Binding-site contacts:
Ligand atom CAJ contacts residue MET91 of chain 1.B at 3.8 Å (hydrophobic).
Ligand atom CAH contacts residue HIS227 of chain 1.B at 4.2 Å.
Ligand atom CAD contacts residue GLU56 of chain 1.B at 4.4 Å.
Ligand atom CAF contacts residue LEU90 of chain 1.B at 4.3 Å (hydrophobic).
Ligand atom CAM contacts residue PHE107 of chain 1.B at 4.3 Å (hydrophobic).
Ligand atom CAA contacts residue GLY224 of chain 1.B at 3.9 Å.
Ligand atom OAC contacts residue LEU94 of chain 1.B at 4.4 Å.
Ligand atom CAM contacts residue LEU90 of chain 1.B at 4.1 Å (hydrophobic).
Ligand atom CAD contacts residue LEU94 of chain 1.B at 3.9 Å (hydrophobic).
Ligand atom OAB contacts residue LEU49 of chain 1.B at 4.2 Å.
Ligand atom CAD contacts residue LEU90 of chain 1.B at 3.5 Å (hydrophobic).
Ligand atom OAK contacts residue MET91 of chain 1.B at 4.2 Å.
Ligand atom CAM contacts residue ARG97 of chain 1.B at 4.1 Å.
Ligand atom CAE contacts residue GLU56 of chain 1.B at 3.4 Å.
Ligand atom CAH contacts residue MET124 of chain 1.B at 3.2 Å (hydrophobic).
Ligand atom OAK contacts residue PHE107 of chain 1.B at 4.3 Å.
Ligand atom CAG contacts residue ALA53 of chain 1.B at 4.0 Å (hydrophobic).
Ligand atom CAE contacts residue LEU52 of chain 1.B at 4.1 Å (hydrophobic).
Ligand atom CAE contacts residue ALA53 of chain 1.B at 4.2 Å (hydrophobic).
Ligand atom CAM contacts residue GLU56 of chain 1.B at 3.2 Å.
Ligand atom OAC contacts residue ARG97 of chain 1.B at 3.1 Å (salt-bridge).
Ligand atom CAD contacts residue MET91 of chain 1.B at 4.4 Å (hydrophobic).
Ligand atom CAE contacts residue LEU49 of chain 1.B at 4.3 Å (hydrophobic).
Ligand atom CAG contacts residue PHE107 of chain 1.B at 4.2 Å (hydrophobic).
Ligand atom CAI contacts residue LEU49 of chain 1.B at 4.5 Å (hydrophobic).
Ligand atom CAH contacts residue ILE127 of chain 1.B at 4.2 Å (hydrophobic).
Ligand atom OAK contacts residue LEU87 of chain 1.B at 4.5 Å.
Ligand atom CAG contacts residue LEU49 of chain 1.B at 3.8 Å (hydrophobic).
Ligand atom CAF contacts residue PHE107 of chain 1.B at 3.9 Å (hydrophobic).
Ligand atom CAI contacts residue MET124 of chain 1.B at 3.7 Å (hydrophobic).
Ligand atom CAL contacts residue PHE107 of chain 1.B at 4.2 Å (hydrophobic).
Ligand atom CAE contacts residue PHE107 of chain 1.B at 4.2 Å (hydrophobic).
Ligand atom CAA contacts residue MET124 of chain 1.B at 4.0 Å (hydrophobic).
Ligand atom CAN contacts residue PHE107 of chain 1.B at 3.8 Å (hydrophobic).
Ligand atom CAF contacts residue LEU94 of chain 1.B at 4.0 Å (hydrophobic).
Ligand atom OAC contacts residue LEU90 of chain 1.B at 3.8 Å.
Ligand atom OAC contacts residue GLU56 of chain 1.B at 2.2 Å (salt-bridge).
Ligand atom CAD contacts residue PHE107 of chain 1.B at 4.3 Å (hydrophobic).
Ligand atom CAA contacts residue HIS227 of chain 1.B at 3.6 Å.

Sequence of chain 1.B:
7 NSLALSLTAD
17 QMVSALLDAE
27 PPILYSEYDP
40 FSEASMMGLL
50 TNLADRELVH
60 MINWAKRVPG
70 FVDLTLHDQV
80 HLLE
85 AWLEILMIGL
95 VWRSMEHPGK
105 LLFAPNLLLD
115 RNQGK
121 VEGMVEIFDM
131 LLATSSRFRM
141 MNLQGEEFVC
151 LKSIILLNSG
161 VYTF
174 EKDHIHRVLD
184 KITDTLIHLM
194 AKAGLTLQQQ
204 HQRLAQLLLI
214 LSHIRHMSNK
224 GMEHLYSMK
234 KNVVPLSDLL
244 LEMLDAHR

A small-molecule ligand and the protein it binds are described below.
Small molecule (SMILES): CCCCOC(=O)c1ccc(O)cc1